Sequence of chain 5.X:
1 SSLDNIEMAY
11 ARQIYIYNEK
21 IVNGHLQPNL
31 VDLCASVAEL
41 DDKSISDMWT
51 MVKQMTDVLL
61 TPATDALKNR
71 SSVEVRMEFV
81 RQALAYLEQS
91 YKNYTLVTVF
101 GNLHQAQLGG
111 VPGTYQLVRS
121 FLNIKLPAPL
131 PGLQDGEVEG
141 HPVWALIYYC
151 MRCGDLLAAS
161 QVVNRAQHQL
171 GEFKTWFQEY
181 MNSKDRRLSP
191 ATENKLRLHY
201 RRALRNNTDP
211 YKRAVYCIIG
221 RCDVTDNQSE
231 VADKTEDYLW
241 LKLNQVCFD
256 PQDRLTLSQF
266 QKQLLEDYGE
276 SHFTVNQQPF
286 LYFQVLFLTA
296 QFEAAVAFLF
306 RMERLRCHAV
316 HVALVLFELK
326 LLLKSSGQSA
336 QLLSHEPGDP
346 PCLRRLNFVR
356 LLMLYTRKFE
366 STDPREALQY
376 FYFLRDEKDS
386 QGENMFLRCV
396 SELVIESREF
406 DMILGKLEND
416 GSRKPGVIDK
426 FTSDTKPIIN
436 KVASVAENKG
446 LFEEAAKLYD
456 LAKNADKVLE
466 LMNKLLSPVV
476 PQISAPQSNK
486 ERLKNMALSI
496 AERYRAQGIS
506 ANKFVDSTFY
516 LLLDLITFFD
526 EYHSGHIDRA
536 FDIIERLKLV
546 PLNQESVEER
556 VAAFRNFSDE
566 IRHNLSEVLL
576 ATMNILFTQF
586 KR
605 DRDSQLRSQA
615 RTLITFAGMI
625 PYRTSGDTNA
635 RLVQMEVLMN

A small-molecule ligand and the protein it binds are described below.
Small molecule (SMILES): CC[C@H](C)[C@H](NC(=O)[C@H](CO)NC(=O)[C@H](CCCN=C(N)N)NC(=O)[C@@H](NC(=O)[C@@H]1CCCN1C(=O)[C@@H]1CCCN1C(=O)[C@H](C)N)C(C)C)C(=O)N[C@H](C=O)Cc1ccc(O)cc1

Binding-site contacts:
Ligand atom O contacts residue ASN281 of chain 5.X at 2.6 Å (h-bond).
Ligand atom CA contacts residue ASN227 of chain 5.X at 3.7 Å.
Ligand atom C contacts residue THR235 of chain 5.X at 3.6 Å.
Ligand atom C contacts residue TYR94 of chain 5.X at 4.0 Å (hydrophobic).
Ligand atom CG contacts residue HIS277 of chain 5.X at 3.8 Å.
Ligand atom O contacts residue LYS234 of chain 5.X at 3.6 Å.
Ligand atom O contacts residue ASN227 of chain 5.X at 3.6 Å.
Ligand atom O contacts residue TYR94 of chain 5.X at 2.9 Å.
Ligand atom N contacts residue TYR273 of chain 5.X at 3.9 Å.
Ligand atom CD1 contacts residue TYR91 of chain 5.X at 3.9 Å (hydrophobic).
Ligand atom O contacts residue LEU286 of chain 5.X at 3.2 Å.
Ligand atom CD contacts residue TYR273 of chain 5.X at 3.3 Å (hydrophobic).
Ligand atom CG1 contacts residue VAL280 of chain 5.X at 4.0 Å (hydrophobic).
Ligand atom CA contacts residue THR235 of chain 5.X at 3.6 Å.
Ligand atom CD1 contacts residue TYR94 of chain 5.X at 3.5 Å (hydrophobic).
Ligand atom CG2 contacts residue LEU286 of chain 5.X at 3.7 Å (hydrophobic).
Ligand atom N contacts residue THR235 of chain 5.X at 3.9 Å.
Ligand atom O contacts residue THR235 of chain 5.X at 3.0 Å (h-bond).
Ligand atom N contacts residue THR235 of chain 5.X at 3.5 Å (h-bond).
Ligand atom CG contacts residue TYR273 of chain 5.X at 3.6 Å (hydrophobic).
Ligand atom O contacts residue HIS277 of chain 5.X at 3.4 Å.
Ligand atom CG2 contacts residue ASN281 of chain 5.X at 3.6 Å.
Ligand atom CG2 contacts residue PHE278 of chain 5.X at 3.7 Å (hydrophobic).
Ligand atom C contacts residue THR235 of chain 5.X at 3.6 Å.
Ligand atom CD contacts residue HIS277 of chain 5.X at 3.9 Å.
Ligand atom CB contacts residue ASP233 of chain 5.X at 3.0 Å.
Ligand atom CG contacts residue LYS234 of chain 5.X at 3.3 Å.
Ligand atom CG1 contacts residue TYR94 of chain 5.X at 3.8 Å (hydrophobic).
Ligand atom CB contacts residue TYR238 of chain 5.X at 3.6 Å (hydrophobic).
Ligand atom CG2 contacts residue HIS277 of chain 5.X at 3.3 Å.
Ligand atom CB contacts residue LEU286 of chain 5.X at 3.9 Å (hydrophobic).
Ligand atom C contacts residue ASN227 of chain 5.X at 3.5 Å.
Ligand atom O contacts residue THR235 of chain 5.X at 3.1 Å (h-bond).
Ligand atom CG contacts residue ASP233 of chain 5.X at 3.0 Å.
Ligand atom CG2 contacts residue GLU236 of chain 5.X at 3.3 Å.
Ligand atom N contacts residue ASN227 of chain 5.X at 3.0 Å (h-bond).
Ligand atom CB contacts residue HIS277 of chain 5.X at 3.7 Å.
Ligand atom C contacts residue LEU286 of chain 5.X at 3.8 Å (hydrophobic).
Ligand atom C contacts residue THR235 of chain 5.X at 3.6 Å.
Ligand atom C contacts residue ASN281 of chain 5.X at 3.8 Å.